The small molecule below binds the protein below.
Small molecule (SMILES): O=C(O)CCCCN(CCc1ccccc1OCc1ccc(-c2ccc(Oc3ccccc3)cc2)cc1)Cc1ccc(C(=O)O)cc1

Sequence of chain 2.B:
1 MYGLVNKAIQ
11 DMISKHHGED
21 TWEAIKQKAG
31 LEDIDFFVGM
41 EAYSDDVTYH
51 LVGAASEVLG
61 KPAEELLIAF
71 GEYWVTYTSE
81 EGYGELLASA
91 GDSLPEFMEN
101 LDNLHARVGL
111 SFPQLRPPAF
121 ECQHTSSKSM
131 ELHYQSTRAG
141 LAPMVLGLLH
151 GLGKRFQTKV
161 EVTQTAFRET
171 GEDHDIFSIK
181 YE

Binding-site contacts:
Ligand atom OAD contacts residue MET1 of chain 2.B at 3.4 Å.
Ligand atom OAD contacts residue TYR2 of chain 2.B at 3.0 Å (h-bond).
Ligand atom CBB contacts residue MET1 of chain 2.B at 3.6 Å (hydrophobic).
Ligand atom CAW contacts residue TRP74 of chain 2.B at 3.4 Å (hydrophobic).
Ligand atom OBH contacts residue TRP74 of chain 2.B at 3.1 Å (h-bond).
Ligand atom CBP contacts residue ARG138 of chain 2.B at 3.7 Å.
Ligand atom OAB contacts residue ARG116 of chain 2.B at 3.0 Å (salt-bridge).
Ligand atom CBL contacts residue TRP74 of chain 2.B at 3.4 Å (hydrophobic).
Ligand atom CAF contacts residue MET40 of chain 2.B at 3.6 Å (hydrophobic).
Ligand atom OAA contacts residue ARG138 of chain 2.B at 2.7 Å (salt-bridge).
Ligand atom CAR contacts residue VAL108 of chain 2.B at 3.6 Å (hydrophobic).
Ligand atom CBG contacts residue HIS105 of chain 2.B at 3.3 Å.
Ligand atom CAO contacts residue TRP74 of chain 2.B at 3.3 Å (hydrophobic).
Ligand atom CAR contacts residue TYR83 of chain 2.B at 3.2 Å (hydrophobic).
Ligand atom CAX contacts residue VAL108 of chain 2.B at 3.6 Å (hydrophobic).
Ligand atom OAC contacts residue SER136 of chain 2.B at 2.6 Å (h-bond).
Ligand atom CAX contacts residue TYR83 of chain 2.B at 3.5 Å (hydrophobic).
Ligand atom CBC contacts residue HIS105 of chain 2.B at 3.5 Å.
Ligand atom CAR contacts residue LEU4 of chain 2.B at 3.6 Å (hydrophobic).
Ligand atom CBJ contacts residue TYR134 of chain 2.B at 3.6 Å (hydrophobic).
Ligand atom CAK contacts residue TYR83 of chain 2.B at 3.3 Å (hydrophobic).
Ligand atom OAC contacts residue TYR134 of chain 2.B at 2.5 Å (h-bond).
Ligand atom CAE contacts residue ARG107 of chain 1.B at 3.5 Å.
Ligand atom CAT contacts residue ARG138 of chain 2.B at 3.5 Å.
Ligand atom OAA contacts residue SER136 of chain 2.B at 3.1 Å (h-bond).
Ligand atom CBJ contacts residue ARG138 of chain 2.B at 3.5 Å.
Ligand atom CBK contacts residue ARG138 of chain 2.B at 3.3 Å.
Ligand atom CBF contacts residue TRP74 of chain 2.B at 3.4 Å (hydrophobic).
Ligand atom CAG contacts residue ARG107 of chain 1.B at 3.3 Å.
Ligand atom CAX contacts residue LEU4 of chain 2.B at 3.5 Å (hydrophobic).
Ligand atom CAG contacts residue SER111 of chain 2.B at 3.3 Å.
Ligand atom CAI contacts residue PHE97 of chain 2.B at 3.4 Å (hydrophobic).
Ligand atom OAC contacts residue PRO118 of chain 2.B at 3.7 Å.
Ligand atom CBJ contacts residue SER136 of chain 2.B at 3.2 Å.
Ligand atom CBB contacts residue LEU141 of chain 2.B at 3.7 Å (hydrophobic).
Ligand atom CAE contacts residue SER111 of chain 2.B at 3.5 Å.
Ligand atom CAF contacts residue PHE112 of chain 2.B at 3.2 Å (hydrophobic).
Ligand atom CAP contacts residue LEU148 of chain 2.B at 3.6 Å (hydrophobic).
Ligand atom OAB contacts residue ARG138 of chain 2.B at 2.7 Å (salt-bridge).
Ligand atom CAP contacts residue LEU101 of chain 2.B at 3.6 Å (hydrophobic).

Sequence of chain 1.B:
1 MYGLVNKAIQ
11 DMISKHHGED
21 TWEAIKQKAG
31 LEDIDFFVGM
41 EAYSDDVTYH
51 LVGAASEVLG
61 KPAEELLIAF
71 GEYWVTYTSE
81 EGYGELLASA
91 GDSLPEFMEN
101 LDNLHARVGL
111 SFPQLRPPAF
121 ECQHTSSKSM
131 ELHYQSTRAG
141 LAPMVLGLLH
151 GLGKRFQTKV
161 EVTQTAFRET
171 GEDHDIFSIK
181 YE